Sequence of chain 1.A:
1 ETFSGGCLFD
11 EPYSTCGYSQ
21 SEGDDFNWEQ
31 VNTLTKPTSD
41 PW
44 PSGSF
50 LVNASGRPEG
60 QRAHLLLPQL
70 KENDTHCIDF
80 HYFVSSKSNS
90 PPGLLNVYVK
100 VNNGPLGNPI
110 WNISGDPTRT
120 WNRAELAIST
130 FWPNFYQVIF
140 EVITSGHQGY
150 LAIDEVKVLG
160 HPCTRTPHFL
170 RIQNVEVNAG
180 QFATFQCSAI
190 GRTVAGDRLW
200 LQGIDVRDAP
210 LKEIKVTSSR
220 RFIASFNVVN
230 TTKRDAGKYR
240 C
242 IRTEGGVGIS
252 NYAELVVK

Binding-site contacts:
Ligand atom C2 contacts residue TRP131 of chain 1.A at 4.5 Å (hydrophobic).
Ligand atom O7 contacts residue GLU71 of chain 1.A at 4.1 Å.
Ligand atom O5 contacts residue TRP131 of chain 1.A at 4.2 Å.
Ligand atom O6 contacts residue TRP131 of chain 1.A at 4.3 Å.
Ligand atom C1 contacts residue ASN72 of chain 1.A at 1.5 Å.
Ligand atom O7 contacts residue ASN72 of chain 1.A at 3.1 Å (h-bond).
Ligand atom O7 contacts residue TRP131 of chain 1.A at 4.1 Å.
Ligand atom C8 contacts residue TRP131 of chain 1.A at 3.0 Å (hydrophobic).
Ligand atom C6 contacts residue ASN72 of chain 1.A at 4.4 Å.
Ligand atom O7 contacts residue LYS70 of chain 1.A at 3.7 Å.
Ligand atom C3 contacts residue ASN72 of chain 1.A at 3.9 Å.
Ligand atom N2 contacts residue LYS70 of chain 1.A at 3.9 Å.
Ligand atom C6 contacts residue TRP131 of chain 1.A at 4.1 Å (hydrophobic).
Ligand atom O5 contacts residue ASN72 of chain 1.A at 2.4 Å (h-bond).
Ligand atom C7 contacts residue ASN72 of chain 1.A at 3.4 Å.
Ligand atom O4 contacts residue TRP131 of chain 1.A at 3.9 Å.
Ligand atom C3 contacts residue TRP131 of chain 1.A at 4.0 Å (hydrophobic).
Ligand atom C5 contacts residue TRP131 of chain 1.A at 3.6 Å (hydrophobic).
Ligand atom C7 contacts residue LYS70 of chain 1.A at 4.1 Å.
Ligand atom C4 contacts residue TRP131 of chain 1.A at 4.1 Å (hydrophobic).
Ligand atom C7 contacts residue TRP131 of chain 1.A at 3.7 Å (hydrophobic).
Ligand atom C5 contacts residue ASN72 of chain 1.A at 3.7 Å.
Ligand atom C2 contacts residue ASN72 of chain 1.A at 2.6 Å.
Ligand atom C4 contacts residue ASN72 of chain 1.A at 4.3 Å.
Ligand atom N2 contacts residue TRP131 of chain 1.A at 4.4 Å.
Ligand atom N2 contacts residue ASN72 of chain 1.A at 3.1 Å (h-bond).
Ligand atom C1 contacts residue TRP131 of chain 1.A at 3.9 Å (hydrophobic).

This small molecule binds to this protein.
Small molecule (SMILES): CC(=O)N[C@H]1[C@@H](O[C@H]2[C@H](O)[C@@H](NC(C)=O)CO[C@@H]2CO[C@H]2O[C@@H](C)[C@@H](O)[C@@H](O)[C@@H]2O)O[C@H](CO)[C@@H](O)[C@@H]1O